Sequence of chain 1.A:
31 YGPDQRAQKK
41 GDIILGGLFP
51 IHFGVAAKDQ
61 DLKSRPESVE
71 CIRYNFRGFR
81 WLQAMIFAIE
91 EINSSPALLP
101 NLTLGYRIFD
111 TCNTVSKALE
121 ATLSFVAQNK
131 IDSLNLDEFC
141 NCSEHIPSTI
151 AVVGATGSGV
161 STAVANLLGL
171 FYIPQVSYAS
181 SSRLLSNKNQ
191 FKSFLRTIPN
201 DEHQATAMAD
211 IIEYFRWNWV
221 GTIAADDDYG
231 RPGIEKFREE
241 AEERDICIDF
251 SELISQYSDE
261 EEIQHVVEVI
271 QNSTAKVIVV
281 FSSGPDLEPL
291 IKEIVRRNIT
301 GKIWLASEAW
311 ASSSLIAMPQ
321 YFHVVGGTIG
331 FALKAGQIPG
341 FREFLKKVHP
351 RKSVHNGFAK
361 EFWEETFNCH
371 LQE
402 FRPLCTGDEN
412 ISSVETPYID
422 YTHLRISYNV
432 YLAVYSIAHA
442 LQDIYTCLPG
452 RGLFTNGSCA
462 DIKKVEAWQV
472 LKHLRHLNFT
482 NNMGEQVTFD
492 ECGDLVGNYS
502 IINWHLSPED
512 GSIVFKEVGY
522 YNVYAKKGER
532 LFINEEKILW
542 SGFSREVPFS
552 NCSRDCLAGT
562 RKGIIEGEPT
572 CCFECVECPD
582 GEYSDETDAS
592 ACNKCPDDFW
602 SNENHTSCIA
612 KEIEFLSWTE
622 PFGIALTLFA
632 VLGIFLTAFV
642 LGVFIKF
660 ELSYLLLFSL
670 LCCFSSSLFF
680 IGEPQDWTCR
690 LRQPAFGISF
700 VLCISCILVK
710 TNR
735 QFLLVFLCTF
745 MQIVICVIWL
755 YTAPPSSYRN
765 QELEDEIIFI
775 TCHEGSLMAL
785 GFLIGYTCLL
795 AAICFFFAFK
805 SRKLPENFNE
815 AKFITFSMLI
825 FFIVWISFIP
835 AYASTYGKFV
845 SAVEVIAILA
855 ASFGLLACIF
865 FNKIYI

The protein below binds the small molecule below.
Small molecule (SMILES): CC(=O)N[C@H]1[C@H](O[C@H]2[C@H](O)[C@@H](NC(C)=O)CO[C@@H]2CO)O[C@H](CO)[C@@H](O[C@@H]2O[C@H](CO)[C@@H](O)[C@H](O)[C@H]2NC(C)=O)[C@@H]1O

Binding-site contacts:
Ligand atom C1 contacts residue ARG216 of chain 1.A at 4.1 Å.
Ligand atom O6 contacts residue ARG216 of chain 1.A at 4.0 Å.
Ligand atom N2 contacts residue ASN552 of chain 1.A at 3.0 Å (h-bond).
Ligand atom C3 contacts residue ASN552 of chain 1.A at 3.8 Å.
Ligand atom C7 contacts residue ASN552 of chain 1.A at 3.6 Å.
Ligand atom C8 contacts residue PHE550 of chain 1.A at 3.6 Å (hydrophobic).
Ligand atom O5 contacts residue ASN218 of chain 1.A at 3.6 Å (h-bond).
Ligand atom O7 contacts residue ASN552 of chain 1.A at 3.9 Å.
Ligand atom O4 contacts residue ARG216 of chain 1.A at 4.0 Å.
Ligand atom C4 contacts residue ASN552 of chain 1.A at 4.2 Å.
Ligand atom O3 contacts residue ARG216 of chain 1.A at 4.3 Å.
Ligand atom C6 contacts residue ARG216 of chain 1.A at 3.9 Å.
Ligand atom C5 contacts residue ARG216 of chain 1.A at 4.2 Å.
Ligand atom C2 contacts residue ARG216 of chain 1.A at 4.0 Å.
Ligand atom O6 contacts residue ASN218 of chain 1.A at 4.1 Å.
Ligand atom N2 contacts residue ARG216 of chain 1.A at 3.5 Å (salt-bridge).
Ligand atom C1 contacts residue ASN552 of chain 1.A at 1.4 Å.
Ligand atom O7 contacts residue ASP556 of chain 1.A at 4.4 Å.
Ligand atom C8 contacts residue ASN552 of chain 1.A at 4.3 Å.
Ligand atom C3 contacts residue ARG216 of chain 1.A at 3.9 Å.
Ligand atom C7 contacts residue PHE550 of chain 1.A at 4.2 Å (hydrophobic).
Ligand atom O5 contacts residue ASN552 of chain 1.A at 2.3 Å (h-bond).
Ligand atom O5 contacts residue ARG216 of chain 1.A at 3.3 Å.
Ligand atom O7 contacts residue PHE550 of chain 1.A at 4.2 Å.
Ligand atom C1 contacts residue ASN218 of chain 1.A at 3.9 Å.
Ligand atom C5 contacts residue ASN552 of chain 1.A at 3.6 Å.
Ligand atom C6 contacts residue ASN218 of chain 1.A at 4.1 Å.
Ligand atom C5 contacts residue ASN218 of chain 1.A at 4.3 Å.
Ligand atom C2 contacts residue ASN552 of chain 1.A at 2.5 Å.